This protein binds this small molecule.
Small molecule (SMILES): CC(=O)N[C@H]1[C@H]([C@H](O)[C@H](O)CO)OC(C(=O)O)=C[C@@H]1N

Binding-site contacts:
Ligand atom C10 contacts residue ARG71 of chain 4.A at 3.9 Å.
Ligand atom O9 contacts residue GLU196 of chain 4.A at 2.6 Å (salt-bridge).
Ligand atom O8 contacts residue GLU196 of chain 4.A at 2.7 Å (salt-bridge).
Ligand atom C8 contacts residue GLU196 of chain 4.A at 3.6 Å.
Ligand atom O10 contacts residue ASP70 of chain 4.A at 3.6 Å.
Ligand atom O1B contacts residue ARG37 of chain 4.A at 2.7 Å (salt-bridge).
Ligand atom N4 contacts residue GLU38 of chain 4.A at 3.0 Å (salt-bridge).
Ligand atom C4 contacts residue GLU38 of chain 4.A at 3.6 Å.
Ligand atom C11 contacts residue TRP98 of chain 4.A at 3.6 Å (hydrophobic).
Ligand atom C9 contacts residue ALA166 of chain 4.A at 3.6 Å (hydrophobic).
Ligand atom C6 contacts residue TYR324 of chain 4.A at 3.7 Å (hydrophobic).
Ligand atom C11 contacts residue ARG144 of chain 4.A at 4.0 Å.
Ligand atom C3 contacts residue ARG37 of chain 4.A at 3.9 Å.
Ligand atom O1A contacts residue ARG290 of chain 4.A at 2.8 Å (salt-bridge).
Ligand atom O1B contacts residue TYR324 of chain 4.A at 3.5 Å (h-bond).
Ligand atom C1 contacts residue ARG290 of chain 4.A at 3.5 Å.
Ligand atom O1B contacts residue ARG290 of chain 4.A at 2.9 Å (salt-bridge).
Ligand atom O10 contacts residue ARG71 of chain 4.A at 2.8 Å (salt-bridge).
Ligand atom C4 contacts residue TYR324 of chain 4.A at 3.6 Å (hydrophobic).
Ligand atom C1 contacts residue ARG37 of chain 4.A at 3.9 Å.
Ligand atom O9 contacts residue ALA166 of chain 4.A at 3.2 Å.
Ligand atom C8 contacts residue ARG212 of chain 4.A at 3.6 Å.
Ligand atom O6 contacts residue ARG212 of chain 4.A at 4.0 Å.
Ligand atom C3 contacts residue GLU38 of chain 4.A at 3.5 Å.
Ligand atom O1A contacts residue ARG212 of chain 4.A at 3.4 Å (salt-bridge).
Ligand atom N4 contacts residue ASP70 of chain 4.A at 2.8 Å (salt-bridge).
Ligand atom C1 contacts residue TYR324 of chain 4.A at 3.0 Å (hydrophobic).
Ligand atom O6 contacts residue TYR324 of chain 4.A at 3.3 Å (h-bond).
Ligand atom O8 contacts residue ARG212 of chain 4.A at 3.4 Å.
Ligand atom O1A contacts residue TYR324 of chain 4.A at 3.4 Å (h-bond).
Ligand atom O9 contacts residue ARG144 of chain 4.A at 3.5 Å (salt-bridge).
Ligand atom C3 contacts residue ASP70 of chain 4.A at 3.5 Å.
Ligand atom C9 contacts residue ASN214 of chain 4.A at 4.0 Å.
Ligand atom C11 contacts residue ILE142 of chain 4.A at 3.8 Å (hydrophobic).
Ligand atom C3 contacts residue TYR324 of chain 4.A at 3.0 Å (hydrophobic).
Ligand atom C2 contacts residue TYR324 of chain 4.A at 2.7 Å (hydrophobic).
Ligand atom C6 contacts residue GLU197 of chain 4.A at 3.6 Å.
Ligand atom O8 contacts residue GLU197 of chain 4.A at 3.8 Å.
Ligand atom C4 contacts residue ASP70 of chain 4.A at 3.6 Å.
Ligand atom C9 contacts residue GLU196 of chain 4.A at 3.4 Å.

Sequence of chain 4.A:
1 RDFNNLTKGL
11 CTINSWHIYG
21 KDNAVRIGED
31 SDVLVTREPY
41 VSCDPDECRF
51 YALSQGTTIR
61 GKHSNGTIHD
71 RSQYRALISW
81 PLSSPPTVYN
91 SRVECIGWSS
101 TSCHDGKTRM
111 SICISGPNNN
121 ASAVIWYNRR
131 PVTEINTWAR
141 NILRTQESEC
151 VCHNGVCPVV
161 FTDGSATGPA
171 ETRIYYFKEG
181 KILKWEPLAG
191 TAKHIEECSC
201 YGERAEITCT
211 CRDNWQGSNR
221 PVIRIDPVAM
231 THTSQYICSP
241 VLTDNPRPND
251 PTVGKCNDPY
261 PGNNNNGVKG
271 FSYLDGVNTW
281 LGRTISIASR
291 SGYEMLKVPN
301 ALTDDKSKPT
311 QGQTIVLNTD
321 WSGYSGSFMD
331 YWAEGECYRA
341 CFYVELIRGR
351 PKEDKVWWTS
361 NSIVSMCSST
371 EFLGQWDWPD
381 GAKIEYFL